Binding-site contacts:
Ligand atom N38 contacts residue ALA200 of chain 1.B at 3.1 Å (h-bond).
Ligand atom O13 contacts residue GLY228 of chain 1.B at 3.4 Å (h-bond).
Ligand atom N39 contacts residue ASP199 of chain 1.B at 2.9 Å (salt-bridge).
Ligand atom C18 contacts residue GLU94 of chain 1.B at 3.4 Å.
Ligand atom N27 contacts residue HIS43 of chain 1.B at 3.5 Å (h-bond).
Ligand atom C34 contacts residue GLY230 of chain 1.B at 3.7 Å.
Ligand atom C6 contacts residue CYS231 of chain 1.B at 3.6 Å (hydrophobic).
Ligand atom C32 contacts residue SER226 of chain 1.B at 3.6 Å.
Ligand atom N38 contacts residue ASP199 of chain 1.B at 2.8 Å (salt-bridge).
Ligand atom O31 contacts residue GLY228 of chain 1.B at 3.1 Å (h-bond).
Ligand atom C17 contacts residue TYR47 of chain 1.B at 3.6 Å (hydrophobic).
Ligand atom C32 contacts residue VAL225 of chain 1.B at 3.6 Å (hydrophobic).
Ligand atom N39 contacts residue ALA200 of chain 1.B at 3.4 Å (h-bond).
Ligand atom N27 contacts residue SER205 of chain 1.B at 3.6 Å (h-bond).
Ligand atom O13 contacts residue GLY230 of chain 1.B at 3.1 Å (h-bond).
Ligand atom C35 contacts residue GLY228 of chain 1.B at 3.6 Å.
Ligand atom C24 contacts residue TRP50 of chain 1.B at 3.5 Å (hydrophobic).
Ligand atom N38 contacts residue GLY228 of chain 1.B at 3.7 Å.
Ligand atom C37 contacts residue ALA200 of chain 1.B at 3.2 Å (hydrophobic).
Ligand atom C1 contacts residue GLU202 of chain 1.B at 3.6 Å.
Ligand atom C36 contacts residue TRP227 of chain 1.B at 3.4 Å (hydrophobic).
Ligand atom N38 contacts residue GLY230 of chain 1.B at 2.9 Å (h-bond).
Ligand atom O30 contacts residue GOL1 of chain 1.H at 2.7 Å (h-bond).
Ligand atom C24 contacts residue TYR47 of chain 1.B at 3.6 Å (hydrophobic).
Ligand atom C7 contacts residue GLY228 of chain 1.B at 3.3 Å.
Ligand atom C26 contacts residue GOL1 of chain 1.H at 3.5 Å.
Ligand atom S8 contacts residue GLY228 of chain 1.B at 3.3 Å (h-bond).
Ligand atom C28 contacts residue GOL1 of chain 1.H at 3.5 Å.
Ligand atom C2 contacts residue GLU202 of chain 1.B at 3.7 Å.
Ligand atom C20 contacts residue TRP227 of chain 1.B at 3.6 Å (hydrophobic).
Ligand atom N39 contacts residue GLY238 of chain 1.B at 3.5 Å.
Ligand atom C37 contacts residue ASP199 of chain 1.B at 3.6 Å.
Ligand atom C32 contacts residue TRP227 of chain 1.B at 3.6 Å (hydrophobic).
Ligand atom C23 contacts residue HIS43 of chain 1.B at 3.7 Å.
Ligand atom C25 contacts residue TRP50 of chain 1.B at 3.7 Å (hydrophobic).
Ligand atom N9 contacts residue GLY228 of chain 1.B at 2.8 Å (h-bond).
Ligand atom C37 contacts residue GLY228 of chain 1.B at 3.7 Å.
Ligand atom C28 contacts residue SER205 of chain 1.B at 3.0 Å.
Ligand atom O31 contacts residue TRP227 of chain 1.B at 3.2 Å.
Ligand atom N27 contacts residue SER226 of chain 1.B at 3.0 Å (h-bond).

Sequence of chain 1.B:
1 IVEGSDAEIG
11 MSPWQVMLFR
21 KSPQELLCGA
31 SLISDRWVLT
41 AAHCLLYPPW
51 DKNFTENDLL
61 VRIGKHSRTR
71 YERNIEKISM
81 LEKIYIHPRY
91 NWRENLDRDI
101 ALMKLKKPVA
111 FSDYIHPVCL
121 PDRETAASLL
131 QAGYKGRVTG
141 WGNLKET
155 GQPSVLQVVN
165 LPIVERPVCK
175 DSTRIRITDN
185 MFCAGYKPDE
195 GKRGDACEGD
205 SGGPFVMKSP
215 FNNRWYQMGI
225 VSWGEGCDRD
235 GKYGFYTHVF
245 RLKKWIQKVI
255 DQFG

This protein binds this small molecule.
Small molecule (SMILES): [H]/N=C(\N)c1ccc(CNC(=O)[C@@H]2CCCN2C(=O)[C@@H](CC2CCCCC2)NS(=O)(=O)Cc2ccccc2)cc1